Binding-site contacts:
Ligand atom C3F contacts residue ASP45 of chain 1.B at 3.3 Å.
Ligand atom O2D contacts residue GLN108 of chain 1.B at 3.8 Å.
Ligand atom N1B contacts residue ILE24 of chain 1.B at 3.8 Å.
Ligand atom O2F contacts residue ASP45 of chain 1.B at 2.6 Å (salt-bridge).
Ligand atom PD contacts residue VAL110 of chain 1.B at 3.9 Å.
Ligand atom PD contacts residue SER109 of chain 1.B at 3.8 Å.
Ligand atom N6B contacts residue ILE20 of chain 1.B at 3.7 Å.
Ligand atom C4F contacts residue LEU55 of chain 1.B at 3.8 Å (hydrophobic).
Ligand atom C2B contacts residue ILE46 of chain 1.B at 3.4 Å (hydrophobic).
Ligand atom C2F contacts residue ASP45 of chain 1.B at 3.5 Å.
Ligand atom O2A contacts residue SER109 of chain 1.B at 2.6 Å (h-bond).
Ligand atom O3F contacts residue ASP45 of chain 1.B at 2.5 Å (salt-bridge).
Ligand atom O3G contacts residue VAL110 of chain 1.B at 3.8 Å.
Ligand atom N6B contacts residue ILE24 of chain 1.B at 3.8 Å.
Ligand atom O3B contacts residue SER109 of chain 1.B at 3.7 Å.
Ligand atom O2D contacts residue VAL110 of chain 1.B at 2.8 Å (h-bond).
Ligand atom O4F contacts residue ASP45 of chain 1.B at 3.8 Å.
Ligand atom PA contacts residue SER109 of chain 1.B at 3.9 Å.
Ligand atom O2F contacts residue SER47 of chain 1.B at 3.5 Å.
Ligand atom O5F contacts residue VAL110 of chain 1.B at 3.8 Å.
Ligand atom C4F contacts residue ASP45 of chain 1.B at 3.5 Å.
Ligand atom C5B contacts residue ILE46 of chain 1.B at 3.7 Å (hydrophobic).
Ligand atom O3G contacts residue SER109 of chain 1.B at 3.3 Å.
Ligand atom C5F contacts residue HIS114 of chain 1.B at 3.3 Å.
Ligand atom O1D contacts residue GLY107 of chain 1.B at 3.5 Å (h-bond).
Ligand atom O4F contacts residue PHE21 of chain 1.B at 3.3 Å.
Ligand atom C2B contacts residue HIS44 of chain 1.B at 3.6 Å.
Ligand atom C1F contacts residue ASP45 of chain 1.B at 3.4 Å.
Ligand atom O2F contacts residue ILE46 of chain 1.B at 3.7 Å.
Ligand atom O2D contacts residue HIS114 of chain 1.B at 3.8 Å.
Ligand atom O2D contacts residue SER109 of chain 1.B at 2.7 Å (h-bond).
Ligand atom N1B contacts residue ILE46 of chain 1.B at 3.8 Å.
Ligand atom N3B contacts residue ASP45 of chain 1.B at 3.8 Å.
Ligand atom N3B contacts residue ILE46 of chain 1.B at 3.2 Å (h-bond).
Ligand atom O4F contacts residue LEU55 of chain 1.B at 3.3 Å.
Ligand atom N3B contacts residue PHE43 of chain 1.B at 4.0 Å.
Ligand atom N9B contacts residue ILE46 of chain 1.B at 3.8 Å.
Ligand atom C4B contacts residue ILE46 of chain 1.B at 3.5 Å (hydrophobic).
Ligand atom C2B contacts residue PHE43 of chain 1.B at 3.7 Å (hydrophobic).
Ligand atom C1F contacts residue LEU55 of chain 1.B at 3.9 Å (hydrophobic).

Sequence of chain 1.A:
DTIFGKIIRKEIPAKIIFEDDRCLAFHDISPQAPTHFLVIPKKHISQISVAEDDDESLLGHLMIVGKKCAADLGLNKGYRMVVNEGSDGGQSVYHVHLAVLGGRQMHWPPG

A small-molecule ligand and the protein it binds are described below.
Small molecule (SMILES): Nc1ncnc2c1ncn2[C@@H]1O[C@H](CO[P](=O)(O)O[P](=O)(O)O[P](=O)(O)O[P](=O)(O)OC[C@H]2O[C@@H](n3cnc4c(N)ncnc43)[C@H](O)[C@@H]2O)[C@@H](O)[C@H]1O

Sequence of chain 1.B:
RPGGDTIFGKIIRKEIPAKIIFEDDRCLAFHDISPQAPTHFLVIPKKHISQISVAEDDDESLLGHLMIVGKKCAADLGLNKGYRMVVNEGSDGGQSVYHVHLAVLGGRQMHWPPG